Binding-site contacts:
Ligand atom O7 contacts residue ASN788 of chain 1.A at 3.5 Å (h-bond).
Ligand atom C5 contacts residue ASN788 of chain 1.A at 3.8 Å.
Ligand atom N2 contacts residue ASN788 of chain 1.A at 2.9 Å (h-bond).
Ligand atom C2 contacts residue ASN788 of chain 1.A at 2.5 Å.
Ligand atom C1 contacts residue ASN788 of chain 1.A at 1.5 Å.
Ligand atom O5 contacts residue ASN788 of chain 1.A at 2.4 Å (h-bond).
Ligand atom C3 contacts residue ASN788 of chain 1.A at 3.9 Å.
Ligand atom C8 contacts residue ASN788 of chain 1.A at 3.8 Å.
Ligand atom C4 contacts residue ASN788 of chain 1.A at 4.3 Å.
Ligand atom C7 contacts residue ASN788 of chain 1.A at 3.6 Å.

This small molecule binds to this protein.
Small molecule (SMILES): CC(=O)N[C@@H]1[C@@H](O)[C@H](O)[C@@H](CO)O[C@H]1O

Sequence of chain 1.A:
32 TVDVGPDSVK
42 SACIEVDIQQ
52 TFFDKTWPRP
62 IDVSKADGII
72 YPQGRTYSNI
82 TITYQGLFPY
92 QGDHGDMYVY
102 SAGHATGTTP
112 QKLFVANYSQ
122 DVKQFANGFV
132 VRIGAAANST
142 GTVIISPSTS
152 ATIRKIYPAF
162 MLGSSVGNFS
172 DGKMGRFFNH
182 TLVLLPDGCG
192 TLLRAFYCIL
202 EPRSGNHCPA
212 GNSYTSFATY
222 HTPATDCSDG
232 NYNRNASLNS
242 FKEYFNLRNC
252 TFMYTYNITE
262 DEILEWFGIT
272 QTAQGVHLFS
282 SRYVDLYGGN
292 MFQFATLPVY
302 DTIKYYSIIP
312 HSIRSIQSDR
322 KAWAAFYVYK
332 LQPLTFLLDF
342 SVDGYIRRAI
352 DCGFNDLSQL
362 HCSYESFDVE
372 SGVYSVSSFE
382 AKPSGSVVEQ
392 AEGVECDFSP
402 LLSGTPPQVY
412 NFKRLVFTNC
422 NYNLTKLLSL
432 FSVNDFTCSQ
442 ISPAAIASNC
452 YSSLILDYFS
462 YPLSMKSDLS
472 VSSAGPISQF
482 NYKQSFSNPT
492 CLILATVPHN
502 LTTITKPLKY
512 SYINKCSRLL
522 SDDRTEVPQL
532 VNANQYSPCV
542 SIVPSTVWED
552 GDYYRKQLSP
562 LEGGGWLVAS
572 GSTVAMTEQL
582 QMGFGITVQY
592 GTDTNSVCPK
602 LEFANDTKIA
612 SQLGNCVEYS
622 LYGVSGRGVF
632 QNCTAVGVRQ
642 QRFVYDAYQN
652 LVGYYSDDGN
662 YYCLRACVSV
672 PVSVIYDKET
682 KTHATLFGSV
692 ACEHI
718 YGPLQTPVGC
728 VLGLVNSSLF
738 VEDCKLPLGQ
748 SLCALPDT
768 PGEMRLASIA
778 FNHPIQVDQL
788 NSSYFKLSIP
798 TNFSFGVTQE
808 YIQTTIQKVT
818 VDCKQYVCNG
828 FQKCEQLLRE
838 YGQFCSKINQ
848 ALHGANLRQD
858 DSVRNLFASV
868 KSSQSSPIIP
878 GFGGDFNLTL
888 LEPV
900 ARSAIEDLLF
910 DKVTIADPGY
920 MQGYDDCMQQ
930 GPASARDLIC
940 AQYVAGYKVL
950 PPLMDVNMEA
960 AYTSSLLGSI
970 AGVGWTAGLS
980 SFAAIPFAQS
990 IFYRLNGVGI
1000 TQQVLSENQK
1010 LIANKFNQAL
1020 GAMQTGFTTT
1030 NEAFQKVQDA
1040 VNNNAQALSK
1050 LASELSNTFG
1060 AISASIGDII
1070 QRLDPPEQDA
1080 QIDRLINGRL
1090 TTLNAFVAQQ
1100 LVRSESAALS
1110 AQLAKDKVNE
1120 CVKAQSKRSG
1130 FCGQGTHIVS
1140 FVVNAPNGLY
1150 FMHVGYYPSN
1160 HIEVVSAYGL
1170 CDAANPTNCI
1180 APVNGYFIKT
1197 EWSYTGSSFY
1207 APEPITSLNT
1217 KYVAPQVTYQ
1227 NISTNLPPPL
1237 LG